Binding-site contacts:
Ligand atom O1 contacts residue CD1 of chain 2.S at 3.9 Å.
Ligand atom C3 contacts residue GLU53 of chain 2.A at 3.4 Å.
Ligand atom PT1 contacts residue HIS49 of chain 2.A at 2.0 Å.
Ligand atom N1 contacts residue CD1 of chain 2.S at 3.9 Å.
Ligand atom C1 contacts residue HIS49 of chain 2.A at 4.1 Å.
Ligand atom N1 contacts residue HIS49 of chain 2.A at 2.8 Å (h-bond).
Ligand atom AS1 contacts residue ARG52 of chain 2.A at 3.8 Å.
Ligand atom N2 contacts residue HIS49 of chain 2.A at 3.0 Å (h-bond).
Ligand atom AS1 contacts residue CD1 of chain 2.S at 4.0 Å.
Ligand atom O2 contacts residue ARG52 of chain 2.A at 3.5 Å.
Ligand atom N2 contacts residue ARG52 of chain 2.A at 3.8 Å.
Ligand atom O3 contacts residue ARG52 of chain 2.A at 2.3 Å (salt-bridge).
Ligand atom C4 contacts residue GLU53 of chain 2.A at 3.3 Å.
Ligand atom O3 contacts residue CD1 of chain 2.S at 3.3 Å.
Ligand atom C2 contacts residue GLU45 of chain 2.A at 4.0 Å.
Ligand atom AS1 contacts residue HIS49 of chain 2.A at 4.3 Å.
Ligand atom C4 contacts residue GLU56 of chain 2.A at 4.4 Å.
Ligand atom C3 contacts residue ARG52 of chain 2.A at 3.8 Å.
Ligand atom C3 contacts residue HIS49 of chain 2.A at 4.2 Å.
Ligand atom N2 contacts residue GLU53 of chain 2.A at 3.0 Å (salt-bridge).
Ligand atom C4 contacts residue ARG52 of chain 2.A at 3.7 Å.
Ligand atom C1 contacts residue CD1 of chain 2.S at 3.9 Å.
Ligand atom PT1 contacts residue CD1 of chain 2.S at 4.1 Å.

The protein below binds the small molecule below.
Small molecule (SMILES): CC1=N[Pt]2N=C(C)O[As]2(O)(O)O1

Sequence of chain 2.A:
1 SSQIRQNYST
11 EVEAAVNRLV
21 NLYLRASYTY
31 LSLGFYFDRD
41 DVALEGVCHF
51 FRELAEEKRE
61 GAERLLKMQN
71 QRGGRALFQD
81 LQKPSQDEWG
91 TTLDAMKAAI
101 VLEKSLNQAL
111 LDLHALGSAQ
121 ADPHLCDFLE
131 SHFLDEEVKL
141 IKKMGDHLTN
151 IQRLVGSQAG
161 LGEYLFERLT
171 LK